The small molecule below binds the protein below.
Small molecule (SMILES): CN(C)c1ccc2c(-c3cc(C(=O)NCCOCCOCCCCCCCl)ccc3C(=O)O)c3ccc(=[N+](C)C)cc-3oc2c1

Sequence of chain 1.C:
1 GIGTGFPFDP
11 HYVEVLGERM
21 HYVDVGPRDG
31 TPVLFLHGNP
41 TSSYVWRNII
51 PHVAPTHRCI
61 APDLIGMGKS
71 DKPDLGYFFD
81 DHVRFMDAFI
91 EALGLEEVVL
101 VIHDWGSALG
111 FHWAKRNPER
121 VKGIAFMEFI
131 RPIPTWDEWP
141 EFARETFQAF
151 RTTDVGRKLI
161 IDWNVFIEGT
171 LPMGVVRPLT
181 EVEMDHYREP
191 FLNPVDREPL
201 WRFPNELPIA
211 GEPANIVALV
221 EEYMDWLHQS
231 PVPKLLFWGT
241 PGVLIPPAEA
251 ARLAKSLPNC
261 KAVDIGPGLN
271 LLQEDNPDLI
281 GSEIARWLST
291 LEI

Binding-site contacts:
Ligand atom C10 contacts residue MET173 of chain 1.C at 3.6 Å (hydrophobic).
Ligand atom C33 contacts residue VAL165 of chain 1.C at 3.7 Å (hydrophobic).
Ligand atom O contacts residue ALA143 of chain 1.C at 3.4 Å.
Ligand atom C18 contacts residue ASN270 of chain 1.C at 3.7 Å.
Ligand atom C2 contacts residue LEU159 of chain 1.C at 3.4 Å (hydrophobic).
Ligand atom C21 contacts residue THR146 of chain 1.C at 3.7 Å.
Ligand atom C21 contacts residue MET173 of chain 1.C at 3.8 Å (hydrophobic).
Ligand atom C9 contacts residue MET173 of chain 1.C at 3.8 Å (hydrophobic).
Ligand atom C34 contacts residue LEU159 of chain 1.C at 3.5 Å (hydrophobic).
Ligand atom C9 contacts residue THR146 of chain 1.C at 3.8 Å.
Ligand atom C18 contacts residue ASP104 of chain 1.C at 3.1 Å.
Ligand atom N contacts residue LEU159 of chain 1.C at 3.6 Å.
Ligand atom C15 contacts residue THR170 of chain 1.C at 3.8 Å.
Ligand atom O1 contacts residue THR170 of chain 1.C at 3.7 Å.
Ligand atom O2 contacts residue GLY169 of chain 1.C at 3.6 Å.
Ligand atom C28 contacts residue VAL165 of chain 1.C at 3.5 Å (hydrophobic).
Ligand atom C20 contacts residue ASP104 of chain 1.C at 1.4 Å.
Ligand atom C19 contacts residue ASP104 of chain 1.C at 2.4 Å.
Ligand atom C1 contacts residue TRP163 of chain 1.C at 3.1 Å (hydrophobic).
Ligand atom O1 contacts residue PHE147 of chain 1.C at 3.7 Å.
Ligand atom O contacts residue PHE147 of chain 1.C at 3.4 Å.
Ligand atom C32 contacts residue GLU168 of chain 1.C at 3.7 Å.
Ligand atom C8 contacts residue VAL165 of chain 1.C at 3.7 Å (hydrophobic).
Ligand atom C16 contacts residue THR170 of chain 1.C at 3.9 Å.
Ligand atom O5 contacts residue VAL165 of chain 1.C at 3.3 Å.
Ligand atom O contacts residue THR170 of chain 1.C at 3.5 Å.
Ligand atom N1 contacts residue THR146 of chain 1.C at 3.5 Å (h-bond).
Ligand atom C11 contacts residue THR146 of chain 1.C at 3.8 Å.
Ligand atom C31 contacts residue GLU168 of chain 1.C at 3.6 Å.
Ligand atom C3 contacts residue LEU159 of chain 1.C at 3.8 Å (hydrophobic).
Ligand atom O2 contacts residue THR170 of chain 1.C at 2.8 Å (h-bond).
Ligand atom C25 contacts residue VAL165 of chain 1.C at 3.9 Å (hydrophobic).
Ligand atom C13 contacts residue MET173 of chain 1.C at 3.7 Å (hydrophobic).
Ligand atom C10 contacts residue THR146 of chain 1.C at 3.7 Å.
Ligand atom N2 contacts residue GLU168 of chain 1.C at 3.6 Å.
Ligand atom N1 contacts residue MET173 of chain 1.C at 3.9 Å.
Ligand atom C27 contacts residue GLY169 of chain 1.C at 3.7 Å.
Ligand atom C12 contacts residue ALA143 of chain 1.C at 3.7 Å (hydrophobic).
Ligand atom C17 contacts residue ASN270 of chain 1.C at 3.7 Å.
Ligand atom C26 contacts residue GLY169 of chain 1.C at 3.8 Å.